Binding-site contacts:
Ligand atom C3 contacts residue ASN285 of chain 1.A at 3.7 Å.
Ligand atom C1 contacts residue THR287 of chain 1.A at 4.2 Å.
Ligand atom O7 contacts residue ASN285 of chain 1.A at 3.1 Å (h-bond).
Ligand atom C8 contacts residue ASN285 of chain 1.A at 3.9 Å.
Ligand atom C7 contacts residue ASN285 of chain 1.A at 3.0 Å.
Ligand atom C8 contacts residue ASP288 of chain 1.A at 3.7 Å.
Ligand atom O5 contacts residue THR287 of chain 1.A at 3.4 Å.
Ligand atom C4 contacts residue ASN285 of chain 1.A at 4.1 Å.
Ligand atom N2 contacts residue ASN285 of chain 1.A at 2.8 Å (h-bond).
Ligand atom C7 contacts residue LYS291 of chain 1.A at 4.1 Å.
Ligand atom C6 contacts residue THR287 of chain 1.A at 3.9 Å.
Ligand atom O7 contacts residue ASP288 of chain 1.A at 3.6 Å.
Ligand atom C8 contacts residue LYS291 of chain 1.A at 3.9 Å.
Ligand atom C5 contacts residue ASN285 of chain 1.A at 3.6 Å.
Ligand atom C1 contacts residue ASN285 of chain 1.A at 1.5 Å.
Ligand atom O5 contacts residue ASN285 of chain 1.A at 2.4 Å (h-bond).
Ligand atom C2 contacts residue ASN285 of chain 1.A at 2.4 Å.
Ligand atom C8 contacts residue THR287 of chain 1.A at 4.4 Å.
Ligand atom C2 contacts residue ASP288 of chain 1.A at 4.5 Å.
Ligand atom O5 contacts residue ASP288 of chain 1.A at 4.4 Å.
Ligand atom C8 contacts residue ALA284 of chain 1.A at 3.7 Å (hydrophobic).
Ligand atom O7 contacts residue LYS291 of chain 1.A at 3.5 Å.
Ligand atom C5 contacts residue THR287 of chain 1.A at 4.3 Å.

The small molecule below binds the protein below.
Small molecule (SMILES): CC(=O)N[C@H]1[C@H](O[C@H]2[C@H](O)[C@@H](NC(C)=O)CO[C@@H]2CO)O[C@H](CO)[C@@H](O)[C@@H]1O

Sequence of chain 1.A:
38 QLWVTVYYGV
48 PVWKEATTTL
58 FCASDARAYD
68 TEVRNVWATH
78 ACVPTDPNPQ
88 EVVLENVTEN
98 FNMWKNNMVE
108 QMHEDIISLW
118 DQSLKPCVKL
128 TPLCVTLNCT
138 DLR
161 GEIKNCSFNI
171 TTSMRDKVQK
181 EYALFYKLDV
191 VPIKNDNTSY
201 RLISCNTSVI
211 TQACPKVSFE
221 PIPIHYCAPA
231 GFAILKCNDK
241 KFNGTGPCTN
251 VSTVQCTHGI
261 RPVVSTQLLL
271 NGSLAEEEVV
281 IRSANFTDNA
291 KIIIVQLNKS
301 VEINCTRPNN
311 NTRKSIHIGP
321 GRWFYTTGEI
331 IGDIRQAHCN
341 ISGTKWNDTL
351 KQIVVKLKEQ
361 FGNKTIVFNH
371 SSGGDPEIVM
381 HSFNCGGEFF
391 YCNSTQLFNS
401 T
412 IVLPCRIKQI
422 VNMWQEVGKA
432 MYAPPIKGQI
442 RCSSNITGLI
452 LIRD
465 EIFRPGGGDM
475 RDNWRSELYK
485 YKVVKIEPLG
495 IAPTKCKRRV